Sequence of chain 1.A:
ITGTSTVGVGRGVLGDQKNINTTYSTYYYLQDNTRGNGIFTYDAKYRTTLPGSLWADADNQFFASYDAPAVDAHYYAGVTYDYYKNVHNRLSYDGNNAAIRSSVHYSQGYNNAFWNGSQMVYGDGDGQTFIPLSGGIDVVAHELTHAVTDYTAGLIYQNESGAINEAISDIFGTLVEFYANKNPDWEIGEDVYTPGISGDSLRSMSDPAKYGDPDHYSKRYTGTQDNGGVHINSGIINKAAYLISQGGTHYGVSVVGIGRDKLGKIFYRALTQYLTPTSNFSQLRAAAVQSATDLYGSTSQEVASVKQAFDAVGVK

This protein binds this small molecule.
Small molecule (SMILES): N[C@@H](CCCC[NH3+])C(=O)O

Binding-site contacts:
Ligand atom CD contacts residue PHE130 of chain 1.A at 4.4 Å (hydrophobic).
Ligand atom CE contacts residue ASN111 of chain 1.A at 3.4 Å.
Ligand atom OXT contacts residue HIS231 of chain 1.A at 3.2 Å.
Ligand atom N contacts residue ASN112 of chain 1.A at 3.3 Å (h-bond).
Ligand atom NZ contacts residue ASN111 of chain 1.A at 3.4 Å (h-bond).
Ligand atom CB contacts residue VAL1 of chain 1.B at 3.3 Å (hydrophobic).
Ligand atom CG contacts residue VAL1 of chain 1.B at 4.1 Å (hydrophobic).
Ligand atom N contacts residue VAL1 of chain 1.B at 1.3 Å.
Ligand atom CB contacts residue ARG203 of chain 1.A at 4.3 Å.
Ligand atom N contacts residue HIS231 of chain 1.A at 3.8 Å.
Ligand atom CD contacts residue LEU202 of chain 1.A at 4.0 Å (hydrophobic).
Ligand atom CA contacts residue VAL1 of chain 1.B at 2.4 Å (hydrophobic).
Ligand atom CG contacts residue LEU202 of chain 1.A at 4.4 Å (hydrophobic).
Ligand atom CG contacts residue ASN112 of chain 1.A at 3.9 Å.
Ligand atom CB contacts residue LEU202 of chain 1.A at 4.0 Å (hydrophobic).
Ligand atom C contacts residue VAL1 of chain 1.B at 3.7 Å (hydrophobic).
Ligand atom CA contacts residue ASN112 of chain 1.A at 4.3 Å.
Ligand atom CE contacts residue PHE130 of chain 1.A at 3.6 Å (hydrophobic).
Ligand atom O contacts residue HIS231 of chain 1.A at 3.8 Å.
Ligand atom NZ contacts residue ASN112 of chain 1.A at 4.3 Å.
Ligand atom O contacts residue ASN112 of chain 1.A at 2.8 Å (h-bond).
Ligand atom C contacts residue ASN112 of chain 1.A at 3.7 Å.
Ligand atom CA contacts residue ARG203 of chain 1.A at 4.3 Å.
Ligand atom OXT contacts residue ASP226 of chain 1.A at 4.3 Å.
Ligand atom CA contacts residue HIS231 of chain 1.A at 3.5 Å.
Ligand atom O contacts residue VAL1 of chain 1.B at 4.0 Å.
Ligand atom C contacts residue HIS231 of chain 1.A at 3.4 Å.